Sequence of chain 1.C:
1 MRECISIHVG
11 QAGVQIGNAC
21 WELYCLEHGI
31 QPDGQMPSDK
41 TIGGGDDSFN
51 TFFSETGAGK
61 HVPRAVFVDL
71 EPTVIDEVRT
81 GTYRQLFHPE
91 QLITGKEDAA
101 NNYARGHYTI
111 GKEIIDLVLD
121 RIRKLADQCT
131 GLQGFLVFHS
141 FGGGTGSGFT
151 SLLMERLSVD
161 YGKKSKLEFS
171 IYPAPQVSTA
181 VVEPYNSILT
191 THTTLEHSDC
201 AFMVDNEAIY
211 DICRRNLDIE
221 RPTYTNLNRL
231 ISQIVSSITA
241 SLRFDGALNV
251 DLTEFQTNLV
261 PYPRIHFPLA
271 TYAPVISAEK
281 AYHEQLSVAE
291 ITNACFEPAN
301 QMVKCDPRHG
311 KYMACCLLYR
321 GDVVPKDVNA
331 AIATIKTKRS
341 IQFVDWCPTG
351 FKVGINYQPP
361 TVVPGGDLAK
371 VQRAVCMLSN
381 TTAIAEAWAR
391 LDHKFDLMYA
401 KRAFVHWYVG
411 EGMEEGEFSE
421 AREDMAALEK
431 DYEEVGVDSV

A small-molecule ligand and the protein it binds are described below.
Small molecule (SMILES): CNC(=O)c1ccc(S(N)(=O)=O)cc1

Binding-site contacts:
Ligand atom N1 contacts residue ASP46 of chain 1.C at 3.0 Å (salt-bridge).
Ligand atom C6 contacts residue THR41 of chain 1.C at 3.6 Å.
Ligand atom N1 contacts residue GLY45 of chain 1.C at 3.3 Å.
Ligand atom C4 contacts residue GLY45 of chain 1.C at 4.0 Å.
Ligand atom C2 contacts residue THR41 of chain 1.C at 3.8 Å.
Ligand atom S contacts residue GLY45 of chain 1.C at 3.9 Å.
Ligand atom C3 contacts residue ILE42 of chain 1.C at 3.3 Å (hydrophobic).
Ligand atom O contacts residue ILE42 of chain 1.C at 2.6 Å (h-bond).
Ligand atom C3 contacts residue THR41 of chain 1.C at 3.6 Å.
Ligand atom C5 contacts residue THR41 of chain 1.C at 3.7 Å.
Ligand atom O1 contacts residue GLY45 of chain 1.C at 3.2 Å (h-bond).
Ligand atom N1 contacts residue THR41 of chain 1.C at 4.0 Å.
Ligand atom O1 contacts residue GLY44 of chain 1.C at 3.7 Å.
Ligand atom C4 contacts residue THR41 of chain 1.C at 3.7 Å.
Ligand atom O contacts residue THR41 of chain 1.C at 3.6 Å.
Ligand atom C1 contacts residue ILE42 of chain 1.C at 3.6 Å (hydrophobic).
Ligand atom O contacts residue LYS40 of chain 1.C at 4.4 Å.
Ligand atom C2 contacts residue ILE42 of chain 1.C at 4.0 Å (hydrophobic).
Ligand atom C7 contacts residue THR41 of chain 1.C at 3.7 Å.
Ligand atom C4 contacts residue ILE42 of chain 1.C at 4.2 Å (hydrophobic).
Ligand atom C3 contacts residue GLY44 of chain 1.C at 3.7 Å.
Ligand atom C4 contacts residue GLY44 of chain 1.C at 3.3 Å.
Ligand atom C1 contacts residue THR41 of chain 1.C at 4.2 Å.
Ligand atom C5 contacts residue GLY44 of chain 1.C at 4.2 Å.
Ligand atom O1 contacts residue ASP46 of chain 1.C at 4.3 Å.